Sequence of chain 1.B:
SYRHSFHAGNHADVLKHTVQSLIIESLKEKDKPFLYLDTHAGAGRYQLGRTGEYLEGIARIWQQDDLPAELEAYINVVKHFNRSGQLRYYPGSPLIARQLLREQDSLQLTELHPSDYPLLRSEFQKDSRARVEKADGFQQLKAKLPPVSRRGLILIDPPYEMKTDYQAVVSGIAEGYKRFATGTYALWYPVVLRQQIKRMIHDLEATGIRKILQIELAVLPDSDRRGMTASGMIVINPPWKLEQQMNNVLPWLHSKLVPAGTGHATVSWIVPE

A small-molecule ligand and the protein it binds are described below.
Small molecule (SMILES): NC1=[N+]=CNc2c1ncn2[C@@H]1O[C@H](CO[P](=O)(O)O[C@H]2[C@@H](O)[C@H](n3cnc4c(=O)[nH]c(N)nc43)O[C@@H]2CO)[C@@H](O[P](=O)(O)OC[C@H]2O[C@@H](n3cnc4c3NC=NC4N)[C@H](O)[C@@H]2O)[C@H]1O

Binding-site contacts:
Ligand atom N9 contacts residue PHE8 of chain 1.B at 3.7 Å.
Ligand atom C2 contacts residue 6D61 of chain 1.F at 3.5 Å.
Ligand atom C8 contacts residue 6D61 of chain 1.F at 3.8 Å.
Ligand atom C8 contacts residue TYR167 of chain 1.B at 3.1 Å (hydrophobic).
Ligand atom O5' contacts residue 6D61 of chain 1.F at 3.3 Å.
Ligand atom N1 contacts residue TRP195 of chain 1.B at 3.7 Å.
Ligand atom N1 contacts residue 6D61 of chain 1.F at 3.7 Å.
Ligand atom O5' contacts residue HIS9 of chain 1.B at 3.1 Å.
Ligand atom C6 contacts residue TRP195 of chain 1.B at 3.4 Å (hydrophobic).
Ligand atom O6 contacts residue HIS120 of chain 1.B at 2.9 Å (h-bond).
Ligand atom C1' contacts residue PHE8 of chain 1.B at 3.7 Å (hydrophobic).
Ligand atom C4 contacts residue 6D61 of chain 1.F at 3.3 Å.
Ligand atom N1 contacts residue 6D61 of chain 1.F at 2.9 Å.
Ligand atom N6 contacts residue PRO166 of chain 1.B at 3.8 Å.
Ligand atom N7 contacts residue TYR167 of chain 1.B at 3.1 Å (h-bond).
Ligand atom N1 contacts residue PHE8 of chain 1.B at 3.8 Å.
Ligand atom N9 contacts residue 6D61 of chain 1.F at 3.5 Å.
Ligand atom C4 contacts residue PHE8 of chain 1.B at 3.3 Å (hydrophobic).
Ligand atom C6 contacts residue 6D61 of chain 1.F at 2.6 Å.
Ligand atom O3' contacts residue HIS9 of chain 1.B at 3.4 Å.
Ligand atom O4' contacts residue 6D61 of chain 1.F at 3.1 Å.
Ligand atom OP2 contacts residue HIS9 of chain 1.B at 3.2 Å (h-bond).
Ligand atom N6 contacts residue 6D61 of chain 1.F at 1.5 Å.
Ligand atom N3 contacts residue 6D61 of chain 1.F at 3.3 Å (h-bond).
Ligand atom OP1 contacts residue MET235 of chain 1.B at 3.8 Å.
Ligand atom C2 contacts residue PHE8 of chain 1.B at 3.5 Å (hydrophobic).
Ligand atom C5 contacts residue PHE8 of chain 1.B at 3.8 Å (hydrophobic).
Ligand atom O3' contacts residue MET235 of chain 1.B at 3.8 Å.
Ligand atom O4' contacts residue HIS9 of chain 1.B at 3.1 Å.
Ligand atom N6 contacts residue TRP195 of chain 1.B at 3.3 Å.
Ligand atom O2' contacts residue HIS9 of chain 1.B at 3.6 Å.
Ligand atom OP1 contacts residue HIS9 of chain 1.B at 3.6 Å.
Ligand atom OP2 contacts residue MET235 of chain 1.B at 3.2 Å (h-bond).
Ligand atom O2' contacts residue MET235 of chain 1.B at 3.4 Å.
Ligand atom OP2 contacts residue GLY234 of chain 1.B at 3.5 Å.
Ligand atom C5 contacts residue 6D61 of chain 1.F at 3.7 Å.
Ligand atom O2' contacts residue VAL199 of chain 1.B at 3.2 Å.
Ligand atom N3 contacts residue PHE8 of chain 1.B at 3.3 Å.
Ligand atom O4' contacts residue PHE8 of chain 1.B at 3.8 Å.
Ligand atom N6 contacts residue PRO165 of chain 1.B at 2.8 Å (h-bond).